Sequence of chain 1.B:
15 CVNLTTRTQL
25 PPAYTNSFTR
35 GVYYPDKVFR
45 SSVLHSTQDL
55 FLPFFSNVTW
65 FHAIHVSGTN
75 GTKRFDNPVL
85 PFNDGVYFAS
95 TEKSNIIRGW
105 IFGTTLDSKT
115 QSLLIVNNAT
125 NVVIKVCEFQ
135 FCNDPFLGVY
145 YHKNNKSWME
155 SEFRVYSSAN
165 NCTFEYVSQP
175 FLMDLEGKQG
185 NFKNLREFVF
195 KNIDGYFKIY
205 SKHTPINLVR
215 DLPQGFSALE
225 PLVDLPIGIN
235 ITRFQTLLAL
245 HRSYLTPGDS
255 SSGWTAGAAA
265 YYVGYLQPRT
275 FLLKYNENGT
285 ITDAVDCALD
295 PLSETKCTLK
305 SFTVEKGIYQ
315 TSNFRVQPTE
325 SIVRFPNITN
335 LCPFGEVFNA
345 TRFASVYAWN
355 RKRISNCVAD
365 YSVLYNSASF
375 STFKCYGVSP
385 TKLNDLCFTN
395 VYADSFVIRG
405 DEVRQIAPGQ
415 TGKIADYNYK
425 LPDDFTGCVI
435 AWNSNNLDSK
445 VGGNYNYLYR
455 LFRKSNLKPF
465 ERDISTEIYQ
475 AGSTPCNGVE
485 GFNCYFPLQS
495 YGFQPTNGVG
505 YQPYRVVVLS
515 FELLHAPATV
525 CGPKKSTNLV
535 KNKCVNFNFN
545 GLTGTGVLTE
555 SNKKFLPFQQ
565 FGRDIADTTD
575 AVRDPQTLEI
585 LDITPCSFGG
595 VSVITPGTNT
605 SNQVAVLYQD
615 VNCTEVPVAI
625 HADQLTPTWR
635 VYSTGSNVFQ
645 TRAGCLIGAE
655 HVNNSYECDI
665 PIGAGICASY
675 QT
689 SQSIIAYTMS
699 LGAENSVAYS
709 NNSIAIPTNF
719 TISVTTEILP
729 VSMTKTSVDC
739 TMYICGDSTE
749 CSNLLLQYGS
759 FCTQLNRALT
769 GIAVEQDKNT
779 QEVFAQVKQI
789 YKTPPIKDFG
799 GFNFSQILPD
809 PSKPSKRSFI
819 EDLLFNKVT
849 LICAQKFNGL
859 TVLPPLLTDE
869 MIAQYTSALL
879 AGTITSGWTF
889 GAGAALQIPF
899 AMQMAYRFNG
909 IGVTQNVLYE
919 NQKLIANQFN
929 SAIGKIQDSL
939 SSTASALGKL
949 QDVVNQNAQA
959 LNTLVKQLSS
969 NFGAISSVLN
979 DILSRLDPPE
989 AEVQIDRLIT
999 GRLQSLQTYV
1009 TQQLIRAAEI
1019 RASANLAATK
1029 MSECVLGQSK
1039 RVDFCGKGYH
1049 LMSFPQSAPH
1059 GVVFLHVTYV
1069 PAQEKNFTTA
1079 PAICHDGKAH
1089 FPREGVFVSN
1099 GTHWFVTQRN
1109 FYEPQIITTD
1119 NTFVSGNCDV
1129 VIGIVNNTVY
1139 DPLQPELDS

This small molecule binds to this protein.
Small molecule (SMILES): CC(=O)N[C@@H]1[C@@H](O)[C@H](O)[C@@H](CO)O[C@H]1O

Binding-site contacts:
Ligand atom O7 contacts residue TYR28 of chain 1.B at 3.1 Å.
Ligand atom O7 contacts residue ASN61 of chain 1.B at 3.3 Å (h-bond).
Ligand atom O6 contacts residue LEU629 of chain 1.B at 3.6 Å.
Ligand atom C7 contacts residue TYR28 of chain 1.B at 3.8 Å (hydrophobic).
Ligand atom C8 contacts residue TYR28 of chain 1.B at 3.7 Å (hydrophobic).
Ligand atom O6 contacts residue PRO631 of chain 1.B at 4.0 Å.
Ligand atom O6 contacts residue PHE59 of chain 1.B at 4.3 Å.
Ligand atom C6 contacts residue PRO631 of chain 1.B at 3.9 Å (hydrophobic).
Ligand atom O5 contacts residue ASN61 of chain 1.B at 3.6 Å.
Ligand atom C7 contacts residue ASN61 of chain 1.B at 4.3 Å.
Ligand atom C2 contacts residue ASN61 of chain 1.B at 4.4 Å.
Ligand atom C1 contacts residue ASN61 of chain 1.B at 3.6 Å.